Sequence of chain 2.D:
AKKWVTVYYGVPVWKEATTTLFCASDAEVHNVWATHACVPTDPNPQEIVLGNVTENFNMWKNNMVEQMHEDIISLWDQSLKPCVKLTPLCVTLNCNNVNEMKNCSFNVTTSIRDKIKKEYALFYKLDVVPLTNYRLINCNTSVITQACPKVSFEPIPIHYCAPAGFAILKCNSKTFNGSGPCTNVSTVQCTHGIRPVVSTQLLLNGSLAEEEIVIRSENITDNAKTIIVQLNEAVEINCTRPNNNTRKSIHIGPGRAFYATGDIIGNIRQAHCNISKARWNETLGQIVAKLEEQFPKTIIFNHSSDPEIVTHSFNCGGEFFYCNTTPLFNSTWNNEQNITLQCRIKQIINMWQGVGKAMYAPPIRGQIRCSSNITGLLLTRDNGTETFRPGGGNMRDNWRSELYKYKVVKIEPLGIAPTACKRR

This small molecule binds to this protein.
Small molecule (SMILES): O=C(C(=O)N1CCN(C(=O)c2ccccc2)CC1)c1c[nH]c2c(F)ccc(Br)c12

Binding-site contacts:
Ligand atom C20 contacts residue ILE400 of chain 2.D at 3.6 Å (hydrophobic).
Ligand atom O28 contacts residue VAL236 of chain 2.D at 3.4 Å.
Ligand atom C06 contacts residue MET402 of chain 2.D at 3.6 Å (hydrophobic).
Ligand atom C02 contacts residue ASP83 of chain 2.D at 3.6 Å.
Ligand atom BR contacts residue TRP82 of chain 2.D at 3.6 Å.
Ligand atom C01 contacts residue MET402 of chain 2.D at 3.5 Å (hydrophobic).
Ligand atom C20 contacts residue TYR363 of chain 2.D at 3.1 Å (hydrophobic).
Ligand atom C08 contacts residue TRP82 of chain 2.D at 3.6 Å (hydrophobic).
Ligand atom C14 contacts residue TRP403 of chain 2.D at 3.4 Å (hydrophobic).
Ligand atom N23 contacts residue ILE79 of chain 2.D at 3.8 Å.
Ligand atom C01 contacts residue ALA409 of chain 2.D at 3.7 Å (hydrophobic).
Ligand atom F22 contacts residue ASP83 of chain 2.D at 3.4 Å.
Ligand atom C15 contacts residue PHE361 of chain 2.D at 3.7 Å (hydrophobic).
Ligand atom O28 contacts residue PHE361 of chain 2.D at 3.5 Å.
Ligand atom C19 contacts residue SER354 of chain 2.D at 3.3 Å.
Ligand atom C13 contacts residue TRP403 of chain 2.D at 3.7 Å (hydrophobic).
Ligand atom C19 contacts residue TYR363 of chain 2.D at 3.6 Å (hydrophobic).
Ligand atom C03 contacts residue ASP83 of chain 2.D at 3.1 Å.
Ligand atom C07 contacts residue TRP82 of chain 2.D at 3.7 Å (hydrophobic).
Ligand atom C17 contacts residue VAL236 of chain 2.D at 3.3 Å (hydrophobic).
Ligand atom C02 contacts residue MET402 of chain 2.D at 3.5 Å (hydrophobic).
Ligand atom O26 contacts residue ILE78 of chain 2.D at 3.7 Å.
Ligand atom C06 contacts residue ILE400 of chain 2.D at 3.5 Å (hydrophobic).
Ligand atom C07 contacts residue ILE79 of chain 2.D at 3.2 Å (hydrophobic).
Ligand atom C21 contacts residue ILE400 of chain 2.D at 3.5 Å (hydrophobic).
Ligand atom C18 contacts residue SER354 of chain 2.D at 3.1 Å.
Ligand atom C05 contacts residue MET402 of chain 2.D at 3.7 Å (hydrophobic).
Ligand atom C11 contacts residue TRP82 of chain 2.D at 3.7 Å (hydrophobic).
Ligand atom C12 contacts residue TRP82 of chain 2.D at 3.3 Å (hydrophobic).
Ligand atom C04 contacts residue MET402 of chain 2.D at 3.7 Å (hydrophobic).
Ligand atom N23 contacts residue ASP83 of chain 2.D at 2.2 Å (salt-bridge).
Ligand atom O26 contacts residue ILE79 of chain 2.D at 3.7 Å.
Ligand atom C09 contacts residue TRP82 of chain 2.D at 3.7 Å (hydrophobic).
Ligand atom C15 contacts residue VAL236 of chain 2.D at 3.5 Å (hydrophobic).
Ligand atom C07 contacts residue ASP83 of chain 2.D at 3.1 Å.
Ligand atom O26 contacts residue TRP82 of chain 2.D at 3.0 Å.
Ligand atom C03 contacts residue MET402 of chain 2.D at 3.6 Å (hydrophobic).
Ligand atom C01 contacts residue LYS408 of chain 2.D at 3.6 Å.
Ligand atom C21 contacts residue PHE361 of chain 2.D at 3.3 Å (hydrophobic).
Ligand atom N25 contacts residue VAL236 of chain 2.D at 3.5 Å.